Sequence of chain 18.E:
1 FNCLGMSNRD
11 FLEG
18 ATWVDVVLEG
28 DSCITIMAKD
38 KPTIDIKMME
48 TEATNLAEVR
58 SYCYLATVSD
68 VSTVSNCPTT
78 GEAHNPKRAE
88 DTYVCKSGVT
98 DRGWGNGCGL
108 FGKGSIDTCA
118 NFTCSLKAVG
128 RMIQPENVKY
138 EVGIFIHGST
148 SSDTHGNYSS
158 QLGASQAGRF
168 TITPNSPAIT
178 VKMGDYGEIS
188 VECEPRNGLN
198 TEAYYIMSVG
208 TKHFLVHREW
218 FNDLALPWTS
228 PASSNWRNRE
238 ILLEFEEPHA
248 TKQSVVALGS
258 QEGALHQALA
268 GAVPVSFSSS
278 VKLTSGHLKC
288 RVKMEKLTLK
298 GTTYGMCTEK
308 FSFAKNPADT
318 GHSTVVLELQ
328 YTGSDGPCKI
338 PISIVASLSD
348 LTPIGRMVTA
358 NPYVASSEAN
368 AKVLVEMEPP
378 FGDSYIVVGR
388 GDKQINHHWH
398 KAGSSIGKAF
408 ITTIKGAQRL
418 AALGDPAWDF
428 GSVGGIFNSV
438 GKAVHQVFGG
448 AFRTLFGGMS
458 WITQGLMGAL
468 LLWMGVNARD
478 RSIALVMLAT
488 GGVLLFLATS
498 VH

This protein binds this small molecule.
Small molecule (SMILES): CC(=O)N[C@@H]1[C@@H](O)[C@H](O)[C@@H](CO)O[C@H]1O

Binding-site contacts:
Ligand atom C5 contacts residue ASN154 of chain 18.E at 3.6 Å.
Ligand atom C4 contacts residue ASN154 of chain 18.E at 4.2 Å.
Ligand atom C8 contacts residue ASN154 of chain 18.E at 4.0 Å.
Ligand atom C1 contacts residue SER157 of chain 18.E at 4.2 Å.
Ligand atom O5 contacts residue SER157 of chain 18.E at 3.9 Å.
Ligand atom N2 contacts residue ASN154 of chain 18.E at 2.9 Å (h-bond).
Ligand atom O7 contacts residue ASN154 of chain 18.E at 4.0 Å.
Ligand atom O5 contacts residue ASN154 of chain 18.E at 2.4 Å (h-bond).
Ligand atom C7 contacts residue ASN154 of chain 18.E at 3.6 Å.
Ligand atom C1 contacts residue SER156 of chain 18.E at 4.5 Å.
Ligand atom C2 contacts residue ASN154 of chain 18.E at 2.5 Å.
Ligand atom C1 contacts residue ASN154 of chain 18.E at 1.4 Å.
Ligand atom C3 contacts residue ASN154 of chain 18.E at 3.8 Å.